Binding-site contacts:
Ligand atom CP2 contacts residue TYR218 of chain 1.B at 4.0 Å (hydrophobic).
Ligand atom OB2 contacts residue SER61 of chain 1.B at 2.6 Å (h-bond).
Ligand atom CP1 contacts residue ASN149 of chain 1.B at 4.2 Å.
Ligand atom NT contacts residue TYR218 of chain 1.B at 3.6 Å.
Ligand atom CP1 contacts residue LYS64 of chain 1.B at 4.1 Å.
Ligand atom CP2 contacts residue ASN149 of chain 1.B at 4.3 Å.
Ligand atom O2 contacts residue ALA315 of chain 1.B at 3.5 Å (h-bond).
Ligand atom CP4 contacts residue GLN117 of chain 1.B at 3.7 Å.
Ligand atom OB1 contacts residue GLY314 of chain 1.B at 3.7 Å.
Ligand atom CP3 contacts residue ALA315 of chain 1.B at 4.0 Å (hydrophobic).
Ligand atom O2 contacts residue THR316 of chain 1.B at 3.9 Å.
Ligand atom CP1 contacts residue SER61 of chain 1.B at 2.5 Å.
Ligand atom O1 contacts residue ASN149 of chain 1.B at 4.3 Å.
Ligand atom CP5 contacts residue ASN149 of chain 1.B at 3.3 Å.
Ligand atom CP2 contacts residue ALA315 of chain 1.B at 3.3 Å (hydrophobic).
Ligand atom O1 contacts residue GLN117 of chain 1.B at 3.9 Å.
Ligand atom CP1 contacts residue ALA315 of chain 1.B at 4.0 Å (hydrophobic).
Ligand atom CP6 contacts residue TYR147 of chain 1.B at 4.0 Å (hydrophobic).
Ligand atom CP1 contacts residue TYR147 of chain 1.B at 4.3 Å (hydrophobic).
Ligand atom CP2 contacts residue SER61 of chain 1.B at 3.2 Å.
Ligand atom B contacts residue SER61 of chain 1.B at 1.7 Å.
Ligand atom CP6 contacts residue SER61 of chain 1.B at 3.4 Å.
Ligand atom OB2 contacts residue TYR147 of chain 1.B at 2.8 Å (h-bond).
Ligand atom CP4 contacts residue ASN149 of chain 1.B at 3.1 Å.
Ligand atom B contacts residue LYS64 of chain 1.B at 4.0 Å.
Ligand atom B contacts residue TYR147 of chain 1.B at 3.4 Å.
Ligand atom CP3 contacts residue ASN149 of chain 1.B at 3.7 Å.
Ligand atom CP6 contacts residue LYS64 of chain 1.B at 4.4 Å.
Ligand atom NT contacts residue ASN149 of chain 1.B at 4.3 Å.
Ligand atom NT contacts residue ALA315 of chain 1.B at 4.1 Å.
Ligand atom CP3 contacts residue TYR218 of chain 1.B at 4.0 Å (hydrophobic).
Ligand atom OB1 contacts residue GLY60 of chain 1.B at 4.0 Å.
Ligand atom CP6 contacts residue ASN149 of chain 1.B at 3.9 Å.
Ligand atom CP6 contacts residue LEU116 of chain 1.B at 4.2 Å (hydrophobic).
Ligand atom B contacts residue ALA315 of chain 1.B at 4.0 Å.
Ligand atom O1 contacts residue TYR218 of chain 1.B at 3.8 Å.
Ligand atom CP5 contacts residue LEU116 of chain 1.B at 3.8 Å (hydrophobic).
Ligand atom OB1 contacts residue SER61 of chain 1.B at 2.6 Å (h-bond).
Ligand atom OB1 contacts residue ALA315 of chain 1.B at 2.8 Å (h-bond).
Ligand atom O2 contacts residue TYR218 of chain 1.B at 3.3 Å.

Sequence of chain 1.B:
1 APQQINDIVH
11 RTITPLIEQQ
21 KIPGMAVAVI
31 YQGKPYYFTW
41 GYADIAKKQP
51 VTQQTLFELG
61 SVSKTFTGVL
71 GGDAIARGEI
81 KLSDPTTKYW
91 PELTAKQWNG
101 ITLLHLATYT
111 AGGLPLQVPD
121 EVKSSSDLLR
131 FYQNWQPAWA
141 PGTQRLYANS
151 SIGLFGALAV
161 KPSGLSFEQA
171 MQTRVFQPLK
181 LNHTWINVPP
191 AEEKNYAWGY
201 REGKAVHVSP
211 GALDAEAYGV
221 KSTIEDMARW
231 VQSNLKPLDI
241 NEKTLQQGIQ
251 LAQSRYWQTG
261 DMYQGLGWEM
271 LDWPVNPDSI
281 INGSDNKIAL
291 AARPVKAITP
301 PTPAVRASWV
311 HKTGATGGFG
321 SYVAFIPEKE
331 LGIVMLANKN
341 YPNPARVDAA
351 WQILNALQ

A protein and the small-molecule ligand that binds it are described below.
Small molecule (SMILES): O=[N+]([O-])c1cccc(B(O)O)c1